Binding-site contacts:
Ligand atom C3 contacts residue THR948 of chain 1.A at 4.0 Å.
Ligand atom N2 contacts residue ASN950 of chain 1.A at 2.8 Å (h-bond).
Ligand atom C5 contacts residue SER919 of chain 1.A at 4.4 Å.
Ligand atom C7 contacts residue ASP751 of chain 1.A at 3.8 Å.
Ligand atom C7 contacts residue ASN950 of chain 1.A at 3.9 Å.
Ligand atom C2 contacts residue ASN950 of chain 1.A at 2.4 Å.
Ligand atom N2 contacts residue THR948 of chain 1.A at 3.4 Å (h-bond).
Ligand atom C4 contacts residue ASN950 of chain 1.A at 4.2 Å.
Ligand atom O7 contacts residue ASN950 of chain 1.A at 4.5 Å.
Ligand atom O5 contacts residue SER919 of chain 1.A at 4.2 Å.
Ligand atom C1 contacts residue SER919 of chain 1.A at 4.0 Å.
Ligand atom C5 contacts residue ASN950 of chain 1.A at 3.6 Å.
Ligand atom O5 contacts residue ASN950 of chain 1.A at 2.4 Å (h-bond).
Ligand atom C3 contacts residue ASN950 of chain 1.A at 3.8 Å.
Ligand atom O7 contacts residue ASP751 of chain 1.A at 4.1 Å.
Ligand atom C2 contacts residue THR948 of chain 1.A at 4.2 Å.
Ligand atom C8 contacts residue ASP751 of chain 1.A at 3.0 Å.
Ligand atom C1 contacts residue ASN950 of chain 1.A at 1.4 Å.
Ligand atom C8 contacts residue THR948 of chain 1.A at 4.0 Å.
Ligand atom C7 contacts residue THR948 of chain 1.A at 4.0 Å.
Ligand atom C1 contacts residue THR948 of chain 1.A at 4.5 Å.

A small-molecule ligand and the protein it binds are described below.
Small molecule (SMILES): CC(=O)N[C@H]1[C@H](O[C@H]2[C@H](O)[C@@H](NC(C)=O)CO[C@@H]2CO)O[C@H](CO)[C@@H](O)[C@@H]1O

Sequence of chain 1.A:
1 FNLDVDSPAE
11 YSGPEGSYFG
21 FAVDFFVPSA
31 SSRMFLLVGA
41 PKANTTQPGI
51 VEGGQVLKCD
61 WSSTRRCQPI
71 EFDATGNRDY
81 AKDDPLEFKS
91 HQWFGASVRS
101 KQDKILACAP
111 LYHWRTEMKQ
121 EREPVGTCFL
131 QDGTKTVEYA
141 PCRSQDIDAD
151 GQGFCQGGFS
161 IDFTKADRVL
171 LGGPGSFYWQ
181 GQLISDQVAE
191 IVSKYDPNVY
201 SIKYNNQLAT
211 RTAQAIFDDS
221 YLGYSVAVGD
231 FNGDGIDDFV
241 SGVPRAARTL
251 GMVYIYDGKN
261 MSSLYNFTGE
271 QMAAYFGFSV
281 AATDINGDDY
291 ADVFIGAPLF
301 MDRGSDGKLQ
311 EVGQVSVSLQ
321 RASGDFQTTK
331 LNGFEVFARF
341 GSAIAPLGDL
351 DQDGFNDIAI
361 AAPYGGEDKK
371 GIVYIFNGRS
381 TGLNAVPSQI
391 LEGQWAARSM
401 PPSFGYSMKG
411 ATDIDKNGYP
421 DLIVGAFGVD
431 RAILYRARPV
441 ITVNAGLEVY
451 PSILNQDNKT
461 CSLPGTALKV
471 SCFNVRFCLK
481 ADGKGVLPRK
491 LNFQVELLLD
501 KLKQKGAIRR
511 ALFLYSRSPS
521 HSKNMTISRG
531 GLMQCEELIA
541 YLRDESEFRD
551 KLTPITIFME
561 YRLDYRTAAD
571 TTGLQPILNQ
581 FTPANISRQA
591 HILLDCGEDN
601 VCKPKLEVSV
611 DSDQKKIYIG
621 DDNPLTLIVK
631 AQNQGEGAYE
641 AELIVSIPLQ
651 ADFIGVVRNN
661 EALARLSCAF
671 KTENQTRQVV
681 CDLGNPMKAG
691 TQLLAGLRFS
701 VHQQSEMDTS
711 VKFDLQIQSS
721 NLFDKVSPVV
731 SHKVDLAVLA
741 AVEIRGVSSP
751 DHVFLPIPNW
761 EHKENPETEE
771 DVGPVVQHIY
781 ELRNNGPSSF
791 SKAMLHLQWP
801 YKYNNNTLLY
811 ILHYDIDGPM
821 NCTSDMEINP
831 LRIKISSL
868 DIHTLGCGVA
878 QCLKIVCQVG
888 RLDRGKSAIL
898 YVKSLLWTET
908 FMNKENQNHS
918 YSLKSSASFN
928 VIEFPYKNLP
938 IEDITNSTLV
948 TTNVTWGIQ